This protein binds this small molecule.
Small molecule (SMILES): CC(=O)N[C@H]1[C@H](O[C@H]2[C@H](O)[C@@H](NC(C)=O)CO[C@@H]2CO)O[C@H](CO)[C@@H](O)[C@@H]1O

Binding-site contacts:
Ligand atom C2 contacts residue TRP358 of chain 7.A at 4.5 Å (hydrophobic).
Ligand atom O6 contacts residue TRP358 of chain 7.A at 3.7 Å.
Ligand atom C4 contacts residue ASN66 of chain 7.A at 4.2 Å.
Ligand atom C1 contacts residue ASN66 of chain 7.A at 1.4 Å.
Ligand atom C5 contacts residue ASN66 of chain 7.A at 3.7 Å.
Ligand atom O5 contacts residue ASN66 of chain 7.A at 2.4 Å (h-bond).
Ligand atom O4 contacts residue TRP358 of chain 7.A at 4.1 Å.
Ligand atom C4 contacts residue TRP358 of chain 7.A at 3.7 Å (hydrophobic).
Ligand atom O7 contacts residue ASN66 of chain 7.A at 3.8 Å.
Ligand atom C7 contacts residue ASN66 of chain 7.A at 3.5 Å.
Ligand atom C3 contacts residue ASN66 of chain 7.A at 3.8 Å.
Ligand atom O3 contacts residue TRP358 of chain 7.A at 4.3 Å.
Ligand atom N2 contacts residue ASN66 of chain 7.A at 2.9 Å (h-bond).
Ligand atom C2 contacts residue ASN66 of chain 7.A at 2.4 Å.
Ligand atom O5 contacts residue TRP358 of chain 7.A at 4.0 Å.
Ligand atom C5 contacts residue TRP358 of chain 7.A at 4.2 Å (hydrophobic).
Ligand atom C1 contacts residue TRP358 of chain 7.A at 4.2 Å (hydrophobic).
Ligand atom C6 contacts residue TRP358 of chain 7.A at 3.8 Å (hydrophobic).
Ligand atom O6 contacts residue ASN66 of chain 7.A at 4.5 Å.

Sequence of chain 7.A:
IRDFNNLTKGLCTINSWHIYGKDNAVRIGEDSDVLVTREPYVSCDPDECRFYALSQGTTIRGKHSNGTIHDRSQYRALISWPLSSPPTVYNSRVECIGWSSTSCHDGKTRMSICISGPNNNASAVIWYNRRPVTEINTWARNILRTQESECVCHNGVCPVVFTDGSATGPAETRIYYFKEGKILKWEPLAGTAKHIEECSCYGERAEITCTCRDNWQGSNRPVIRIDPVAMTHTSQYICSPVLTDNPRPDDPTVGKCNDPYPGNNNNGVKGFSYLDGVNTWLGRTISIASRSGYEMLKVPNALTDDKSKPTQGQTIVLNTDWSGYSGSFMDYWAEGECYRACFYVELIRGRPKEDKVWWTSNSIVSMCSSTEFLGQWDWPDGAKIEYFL